Sequence of chain 1.A:
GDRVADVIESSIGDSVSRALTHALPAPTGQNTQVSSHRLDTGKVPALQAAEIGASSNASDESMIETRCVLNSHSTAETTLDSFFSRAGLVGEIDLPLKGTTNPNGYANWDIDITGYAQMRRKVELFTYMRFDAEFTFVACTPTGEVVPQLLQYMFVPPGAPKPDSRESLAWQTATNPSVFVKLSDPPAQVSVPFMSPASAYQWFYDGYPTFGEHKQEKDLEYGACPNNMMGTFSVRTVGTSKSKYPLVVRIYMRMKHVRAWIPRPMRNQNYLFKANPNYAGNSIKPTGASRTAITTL

Sequence of chain 2.C:
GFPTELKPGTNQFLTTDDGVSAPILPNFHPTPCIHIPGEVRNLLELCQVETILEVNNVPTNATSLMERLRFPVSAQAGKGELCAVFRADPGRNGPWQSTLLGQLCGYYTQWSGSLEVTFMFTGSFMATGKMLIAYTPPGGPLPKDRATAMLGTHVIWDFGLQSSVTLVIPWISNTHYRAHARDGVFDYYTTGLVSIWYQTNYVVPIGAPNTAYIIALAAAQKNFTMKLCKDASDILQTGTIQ

Sequence of chain 1.C:
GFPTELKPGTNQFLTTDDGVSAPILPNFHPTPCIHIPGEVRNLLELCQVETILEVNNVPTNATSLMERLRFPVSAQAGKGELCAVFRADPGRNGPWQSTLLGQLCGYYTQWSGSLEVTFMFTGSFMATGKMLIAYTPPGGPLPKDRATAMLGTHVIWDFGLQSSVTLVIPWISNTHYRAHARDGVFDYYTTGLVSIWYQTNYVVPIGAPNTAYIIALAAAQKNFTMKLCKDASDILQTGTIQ

Binding-site contacts:
Ligand atom OAC contacts residue TRP203 of chain 1.A at 3.9 Å.
Ligand atom CAK contacts residue PHE135 of chain 1.A at 3.7 Å (hydrophobic).
Ligand atom OAW contacts residue MET195 of chain 1.A at 3.2 Å.
Ligand atom NBC contacts residue TRP203 of chain 1.A at 3.8 Å.
Ligand atom CAX contacts residue TRP203 of chain 1.A at 3.5 Å (hydrophobic).
Ligand atom CAH contacts residue THR114 of chain 1.A at 3.8 Å.
Ligand atom CAF contacts residue ASP112 of chain 1.A at 3.6 Å.
Ligand atom CAA contacts residue TYR153 of chain 1.A at 3.9 Å (hydrophobic).
Ligand atom CAA contacts residue PRO177 of chain 1.A at 3.2 Å (hydrophobic).
Ligand atom CAH contacts residue ASP112 of chain 1.A at 3.4 Å.
Ligand atom CAF contacts residue THR114 of chain 1.A at 3.6 Å.
Ligand atom NBD contacts residue TRP203 of chain 1.A at 3.2 Å.
Ligand atom CAG contacts residue TRP203 of chain 1.A at 3.7 Å (hydrophobic).
Ligand atom CAO contacts residue ILE111 of chain 1.A at 3.8 Å (hydrophobic).
Ligand atom CAJ contacts residue ILE24 of chain 1.C at 3.9 Å (hydrophobic).
Ligand atom CBA contacts residue TRP203 of chain 1.A at 3.5 Å (hydrophobic).
Ligand atom NBD contacts residue ASN228 of chain 1.A at 3.9 Å.
Ligand atom CAS contacts residue TRP203 of chain 1.A at 3.4 Å (hydrophobic).
Ligand atom CAE contacts residue ASN228 of chain 1.A at 3.4 Å.
Ligand atom CAG contacts residue ASN228 of chain 1.A at 3.2 Å.
Ligand atom CAM contacts residue PHE155 of chain 1.A at 3.8 Å (hydrophobic).
Ligand atom OAC contacts residue ASP112 of chain 1.A at 3.7 Å.
Ligand atom CAS contacts residue ASN228 of chain 1.A at 3.8 Å.
Ligand atom CAJ contacts residue PHE155 of chain 1.A at 3.7 Å (hydrophobic).
Ligand atom CAA contacts residue SER178 of chain 1.A at 3.5 Å.
Ligand atom OAC contacts residue ILE113 of chain 1.A at 3.3 Å (h-bond).
Ligand atom CAM contacts residue PRO177 of chain 1.A at 3.7 Å (hydrophobic).
Ligand atom CAR contacts residue TYR201 of chain 1.A at 3.4 Å (hydrophobic).
Ligand atom CAI contacts residue PHE135 of chain 1.A at 3.7 Å (hydrophobic).
Ligand atom CAE contacts residue GLN202 of chain 1.A at 3.4 Å.
Ligand atom CAS contacts residue TYR201 of chain 1.A at 3.6 Å (hydrophobic).
Ligand atom CAN contacts residue ILE111 of chain 1.A at 3.6 Å (hydrophobic).
Ligand atom CAN contacts residue PHE135 of chain 1.A at 3.7 Å (hydrophobic).
Ligand atom CAA contacts residue VAL179 of chain 1.A at 3.4 Å (hydrophobic).
Ligand atom CAG contacts residue GLN202 of chain 1.A at 3.4 Å.
Ligand atom CBA contacts residue ASN228 of chain 1.A at 3.7 Å.
Ligand atom CAD contacts residue PHE137 of chain 1.A at 3.8 Å (hydrophobic).
Ligand atom CAI contacts residue VAL192 of chain 1.A at 3.8 Å (hydrophobic).
Ligand atom NAT contacts residue PHE155 of chain 1.A at 3.9 Å.
Ligand atom CAL contacts residue PHE155 of chain 1.A at 3.7 Å (hydrophobic).

This protein binds this small molecule.
Small molecule (SMILES): CCO/N=C/c1ccc(OCC[C@@H](C)CCN2CCN(c3ccncc3)C2=O)cc1